Sequence of chain 1.C:
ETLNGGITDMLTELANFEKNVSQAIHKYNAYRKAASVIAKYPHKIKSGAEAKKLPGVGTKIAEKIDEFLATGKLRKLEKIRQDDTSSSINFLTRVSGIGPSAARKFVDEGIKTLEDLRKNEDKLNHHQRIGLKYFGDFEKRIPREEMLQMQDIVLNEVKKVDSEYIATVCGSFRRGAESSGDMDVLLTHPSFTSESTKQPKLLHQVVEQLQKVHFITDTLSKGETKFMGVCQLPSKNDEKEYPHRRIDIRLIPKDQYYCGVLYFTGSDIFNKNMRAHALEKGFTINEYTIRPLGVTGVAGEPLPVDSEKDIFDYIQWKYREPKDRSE

Binding-site contacts:
Ligand atom O2 contacts residue DG6 of chain 1.A at 2.6 Å (h-bond).
Ligand atom O6 contacts residue DT3 of chain 1.A at 3.1 Å (h-bond).
Ligand atom N4 contacts residue DG6 of chain 1.A at 3.2 Å (h-bond).
Ligand atom OP2 contacts residue SER109 of chain 1.C at 2.7 Å (h-bond).
Ligand atom N2 contacts residue DC1 of chain 1.A at 2.3 Å (h-bond).
Ligand atom OP1 contacts residue ILE106 of chain 1.C at 3.3 Å (h-bond).
Ligand atom N3 contacts residue DA2 of chain 1.A at 2.4 Å (h-bond).
Ligand atom N3 contacts residue DG6 of chain 1.A at 2.9 Å (h-bond).
Ligand atom OP2 contacts residue GLY107 of chain 1.C at 3.3 Å.
Ligand atom OP1 contacts residue ALA110 of chain 1.C at 3.1 Å.
Ligand atom P contacts residue GLY107 of chain 1.C at 3.4 Å.
Ligand atom N1 contacts residue DC1 of chain 1.A at 2.7 Å (h-bond).
Ligand atom N2 contacts residue DT5 of chain 1.A at 3.2 Å (h-bond).
Ligand atom OP1 contacts residue GLY107 of chain 1.C at 2.8 Å (h-bond).
Ligand atom N4 contacts residue DT5 of chain 1.A at 3.2 Å (h-bond).
Ligand atom C2 contacts residue DC4 of chain 1.A at 3.4 Å.
Ligand atom O2 contacts residue DA2 of chain 1.A at 3.2 Å.
Ligand atom OP1 contacts residue VAL103 of chain 1.C at 3.3 Å (h-bond).
Ligand atom C5' contacts residue HIS135 of chain 1.C at 3.4 Å.
Ligand atom OP2 contacts residue PRO108 of chain 1.C at 3.1 Å (h-bond).
Ligand atom N6 contacts residue DA2 of chain 1.A at 2.9 Å (h-bond).
Ligand atom N1 contacts residue DA2 of chain 1.A at 3.3 Å (h-bond).
Ligand atom OP1 contacts residue NA1 of chain 1.D at 2.5 Å (h-bond).
Ligand atom C2 contacts residue DT3 of chain 1.A at 3.0 Å.
Ligand atom C2 contacts residue DG6 of chain 1.A at 3.2 Å.
Ligand atom O6 contacts residue DC4 of chain 1.A at 2.9 Å (h-bond).
Ligand atom C2 contacts residue DC1 of chain 1.A at 3.2 Å.
Ligand atom N1 contacts residue DC4 of chain 1.A at 2.7 Å (h-bond).
Ligand atom N1 contacts residue DT5 of chain 1.A at 2.9 Å (h-bond).
Ligand atom O5' contacts residue GLY107 of chain 1.C at 3.4 Å.
Ligand atom O6 contacts residue DC1 of chain 1.A at 3.0 Å (h-bond).
Ligand atom N2 contacts residue LYS234 of chain 1.C at 3.3 Å (salt-bridge).
Ligand atom N6 contacts residue DT5 of chain 1.A at 3.0 Å (h-bond).
Ligand atom N6 contacts residue DT3 of chain 1.A at 3.1 Å (h-bond).
Ligand atom C4 contacts residue DA2 of chain 1.A at 3.0 Å.
Ligand atom OP1 contacts residue GLY105 of chain 1.C at 2.6 Å (h-bond).
Ligand atom OP1 contacts residue NA1 of chain 1.E at 3.4 Å (h-bond).
Ligand atom O4 contacts residue DA2 of chain 1.A at 2.6 Å (h-bond).
Ligand atom N1 contacts residue DT3 of chain 1.A at 2.5 Å (h-bond).
Ligand atom N2 contacts residue DC4 of chain 1.A at 2.4 Å (h-bond).

A protein and the small-molecule ligand that binds it are described below.
Small molecule (SMILES): Cc1cn([C@H]2C[C@H](O[P](=O)(O)OC[C@H]3O[C@@H](n4cnc5c(=O)nc(N)[nH]c54)C[C@@H]3O)[C@@H](CO[P](=O)(O)O[C@H]3C[C@H](n4cnc5c(N)ncnc54)O[C@@H]3CO[P](=O)(O)O[C@H]3C[C@H](n4cnc5c(=O)nc(N)[nH]c54)O[C@@H]3CO[P](=O)(O)O[C@H]3C[C@H](n4cnc5c(N)ncnc54)O[C@@H]3CO[P](=O)(O)O[C@H]3C[C@H](n4ccc(N)nc4=O)O[C@@H]3COP(=O)(O)O)O2)c(=O)[nH]c1=O